Sequence of chain 4.A:
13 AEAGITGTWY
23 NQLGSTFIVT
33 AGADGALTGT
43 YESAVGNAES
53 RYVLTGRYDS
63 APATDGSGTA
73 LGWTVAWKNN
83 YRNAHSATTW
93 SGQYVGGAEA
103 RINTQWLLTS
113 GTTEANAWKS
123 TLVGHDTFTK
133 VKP

Binding-site contacts:
Ligand atom C2 contacts residue LEU25 of chain 1.B at 4.1 Å (hydrophobic).
Ligand atom N1' contacts residue TRP120 of chain 4.A at 3.7 Å.
Ligand atom O1 contacts residue ASN23 of chain 1.B at 2.8 Å (h-bond).
Ligand atom O1' contacts residue TRP79 of chain 1.B at 3.6 Å.
Ligand atom C1' contacts residue TRP120 of chain 4.A at 4.2 Å (hydrophobic).
Ligand atom C3 contacts residue TRP120 of chain 4.A at 4.2 Å (hydrophobic).
Ligand atom C1 contacts residue ASN23 of chain 1.B at 3.6 Å.
Ligand atom C1 contacts residue SER45 of chain 1.B at 3.6 Å.
Ligand atom O1 contacts residue ASP128 of chain 1.B at 3.8 Å.
Ligand atom N2 contacts residue ASP128 of chain 1.B at 2.9 Å (salt-bridge).
Ligand atom O1' contacts residue LEU110 of chain 1.B at 3.7 Å.
Ligand atom O1 contacts residue LEU25 of chain 1.B at 3.7 Å.
Ligand atom N2' contacts residue TRP108 of chain 1.B at 3.5 Å.
Ligand atom O1' contacts residue THR90 of chain 1.B at 2.6 Å (h-bond).
Ligand atom C1 contacts residue ASP128 of chain 1.B at 3.7 Å.
Ligand atom C2 contacts residue TRP120 of chain 4.A at 3.8 Å (hydrophobic).
Ligand atom C2 contacts residue VAL47 of chain 1.B at 3.5 Å (hydrophobic).
Ligand atom C1 contacts residue SER27 of chain 1.B at 3.6 Å.
Ligand atom N1 contacts residue SER45 of chain 1.B at 2.7 Å (h-bond).
Ligand atom O1 contacts residue TYR43 of chain 1.B at 2.7 Å (h-bond).
Ligand atom O1 contacts residue SER45 of chain 1.B at 3.8 Å.
Ligand atom C1 contacts residue LEU25 of chain 1.B at 3.5 Å (hydrophobic).
Ligand atom C1' contacts residue THR90 of chain 1.B at 3.8 Å.
Ligand atom C3 contacts residue LEU25 of chain 1.B at 4.0 Å (hydrophobic).
Ligand atom C2 contacts residue SER45 of chain 1.B at 3.7 Å.
Ligand atom N1' contacts residue SER45 of chain 1.B at 4.1 Å.
Ligand atom N1 contacts residue SER27 of chain 1.B at 3.9 Å.
Ligand atom N1 contacts residue VAL47 of chain 1.B at 3.4 Å.
Ligand atom N2 contacts residue LEU25 of chain 1.B at 3.8 Å.
Ligand atom N1' contacts residue TRP79 of chain 1.B at 4.0 Å.
Ligand atom C1 contacts residue TYR43 of chain 1.B at 3.4 Å (hydrophobic).
Ligand atom N1 contacts residue LEU25 of chain 1.B at 3.8 Å.
Ligand atom C3 contacts residue TRP108 of chain 1.B at 3.8 Å (hydrophobic).
Ligand atom N2 contacts residue ASN23 of chain 1.B at 3.9 Å.
Ligand atom N2 contacts residue TRP92 of chain 1.B at 4.0 Å.
Ligand atom C1' contacts residue TRP79 of chain 1.B at 4.0 Å (hydrophobic).
Ligand atom N2' contacts residue THR90 of chain 1.B at 4.1 Å.
Ligand atom N2 contacts residue TYR43 of chain 1.B at 3.8 Å.
Ligand atom C3 contacts residue ASP128 of chain 1.B at 3.9 Å.
Ligand atom O1 contacts residue SER27 of chain 1.B at 2.7 Å (h-bond).

A protein and the small-molecule ligand that binds it are described below.
Small molecule (SMILES): O=C1NC2NC(=O)NC2N1

Sequence of chain 1.B:
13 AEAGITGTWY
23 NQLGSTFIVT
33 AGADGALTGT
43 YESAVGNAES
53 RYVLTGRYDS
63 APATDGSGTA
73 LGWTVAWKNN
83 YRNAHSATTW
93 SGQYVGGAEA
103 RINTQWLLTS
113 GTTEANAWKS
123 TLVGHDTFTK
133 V